Sequence of chain 1.A:
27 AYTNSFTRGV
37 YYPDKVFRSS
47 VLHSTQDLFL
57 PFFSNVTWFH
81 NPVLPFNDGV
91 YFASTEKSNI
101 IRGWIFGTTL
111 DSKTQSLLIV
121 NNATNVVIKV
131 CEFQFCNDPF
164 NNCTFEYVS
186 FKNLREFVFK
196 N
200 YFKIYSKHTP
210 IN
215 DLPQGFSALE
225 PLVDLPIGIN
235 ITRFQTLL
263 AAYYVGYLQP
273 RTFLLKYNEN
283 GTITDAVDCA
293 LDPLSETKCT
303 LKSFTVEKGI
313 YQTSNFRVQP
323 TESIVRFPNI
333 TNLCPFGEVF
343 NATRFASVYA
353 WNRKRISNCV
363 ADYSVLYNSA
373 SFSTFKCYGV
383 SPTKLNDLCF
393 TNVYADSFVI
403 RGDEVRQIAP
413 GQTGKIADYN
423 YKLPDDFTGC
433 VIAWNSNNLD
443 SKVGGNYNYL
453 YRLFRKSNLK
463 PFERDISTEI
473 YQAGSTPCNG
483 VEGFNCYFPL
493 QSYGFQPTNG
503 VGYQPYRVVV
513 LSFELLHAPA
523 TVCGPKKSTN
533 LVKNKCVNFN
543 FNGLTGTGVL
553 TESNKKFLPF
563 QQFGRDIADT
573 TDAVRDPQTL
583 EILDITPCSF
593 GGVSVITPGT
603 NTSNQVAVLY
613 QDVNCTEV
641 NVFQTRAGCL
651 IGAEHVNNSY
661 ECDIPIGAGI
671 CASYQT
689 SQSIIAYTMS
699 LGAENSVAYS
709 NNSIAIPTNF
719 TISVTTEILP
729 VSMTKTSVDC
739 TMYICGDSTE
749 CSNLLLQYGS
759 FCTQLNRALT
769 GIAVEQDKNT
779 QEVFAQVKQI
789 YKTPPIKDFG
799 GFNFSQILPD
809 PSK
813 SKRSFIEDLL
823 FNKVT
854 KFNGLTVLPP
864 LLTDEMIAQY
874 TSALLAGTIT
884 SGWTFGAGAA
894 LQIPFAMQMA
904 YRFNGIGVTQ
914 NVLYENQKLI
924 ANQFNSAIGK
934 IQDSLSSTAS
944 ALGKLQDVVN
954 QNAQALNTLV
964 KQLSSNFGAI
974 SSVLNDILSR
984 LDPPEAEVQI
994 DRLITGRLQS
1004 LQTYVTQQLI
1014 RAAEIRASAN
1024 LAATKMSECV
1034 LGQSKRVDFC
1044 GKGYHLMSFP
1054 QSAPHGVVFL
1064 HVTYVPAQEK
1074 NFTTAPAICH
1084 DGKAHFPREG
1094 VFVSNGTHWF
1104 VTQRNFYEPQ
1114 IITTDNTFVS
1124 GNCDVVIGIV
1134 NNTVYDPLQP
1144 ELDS

A protein and the small-molecule ligand that binds it are described below.
Small molecule (SMILES): CC(=O)N[C@@H]1[C@@H](O)[C@H](O)[C@@H](CO)O[C@H]1O

Binding-site contacts:
Ligand atom C4 contacts residue ASN709 of chain 1.A at 4.2 Å.
Ligand atom C7 contacts residue ASN709 of chain 1.A at 3.4 Å.
Ligand atom C1 contacts residue ASN709 of chain 1.A at 1.4 Å.
Ligand atom C2 contacts residue ASN709 of chain 1.A at 2.4 Å.
Ligand atom C8 contacts residue ASN709 of chain 1.A at 4.5 Å.
Ligand atom O7 contacts residue ASN709 of chain 1.A at 3.5 Å (h-bond).
Ligand atom N2 contacts residue ASN709 of chain 1.A at 2.9 Å (h-bond).
Ligand atom O5 contacts residue ASN709 of chain 1.A at 2.4 Å (h-bond).
Ligand atom C3 contacts residue ASN709 of chain 1.A at 3.8 Å.
Ligand atom C8 contacts residue GLY1131 of chain 1.A at 3.9 Å.
Ligand atom C5 contacts residue ASN709 of chain 1.A at 3.7 Å.